Binding-site contacts:
Ligand atom C3 contacts residue ASN165 of chain 1.A at 3.9 Å.
Ligand atom N2 contacts residue ASN165 of chain 1.A at 2.9 Å (h-bond).
Ligand atom O6 contacts residue THR167 of chain 1.A at 3.5 Å.
Ligand atom C1 contacts residue ASN165 of chain 1.A at 1.5 Å.
Ligand atom O5 contacts residue ASN165 of chain 1.A at 2.4 Å (h-bond).
Ligand atom C7 contacts residue ASN165 of chain 1.A at 3.7 Å.
Ligand atom C4 contacts residue ASN165 of chain 1.A at 4.3 Å.
Ligand atom O5 contacts residue THR167 of chain 1.A at 3.7 Å.
Ligand atom C7 contacts residue GLU132 of chain 1.A at 4.2 Å.
Ligand atom O7 contacts residue ASN165 of chain 1.A at 4.0 Å.
Ligand atom C2 contacts residue ASN165 of chain 1.A at 2.5 Å.
Ligand atom O7 contacts residue GLU132 of chain 1.A at 3.4 Å (salt-bridge).
Ligand atom C8 contacts residue ASN165 of chain 1.A at 4.3 Å.
Ligand atom C5 contacts residue ASN165 of chain 1.A at 3.8 Å.
Ligand atom C6 contacts residue THR167 of chain 1.A at 4.2 Å.

The protein below binds the small molecule below.
Small molecule (SMILES): CC(=O)N[C@@H]1[C@@H](O)[C@H](O)[C@@H](CO)O[C@H]1O

Sequence of chain 1.A:
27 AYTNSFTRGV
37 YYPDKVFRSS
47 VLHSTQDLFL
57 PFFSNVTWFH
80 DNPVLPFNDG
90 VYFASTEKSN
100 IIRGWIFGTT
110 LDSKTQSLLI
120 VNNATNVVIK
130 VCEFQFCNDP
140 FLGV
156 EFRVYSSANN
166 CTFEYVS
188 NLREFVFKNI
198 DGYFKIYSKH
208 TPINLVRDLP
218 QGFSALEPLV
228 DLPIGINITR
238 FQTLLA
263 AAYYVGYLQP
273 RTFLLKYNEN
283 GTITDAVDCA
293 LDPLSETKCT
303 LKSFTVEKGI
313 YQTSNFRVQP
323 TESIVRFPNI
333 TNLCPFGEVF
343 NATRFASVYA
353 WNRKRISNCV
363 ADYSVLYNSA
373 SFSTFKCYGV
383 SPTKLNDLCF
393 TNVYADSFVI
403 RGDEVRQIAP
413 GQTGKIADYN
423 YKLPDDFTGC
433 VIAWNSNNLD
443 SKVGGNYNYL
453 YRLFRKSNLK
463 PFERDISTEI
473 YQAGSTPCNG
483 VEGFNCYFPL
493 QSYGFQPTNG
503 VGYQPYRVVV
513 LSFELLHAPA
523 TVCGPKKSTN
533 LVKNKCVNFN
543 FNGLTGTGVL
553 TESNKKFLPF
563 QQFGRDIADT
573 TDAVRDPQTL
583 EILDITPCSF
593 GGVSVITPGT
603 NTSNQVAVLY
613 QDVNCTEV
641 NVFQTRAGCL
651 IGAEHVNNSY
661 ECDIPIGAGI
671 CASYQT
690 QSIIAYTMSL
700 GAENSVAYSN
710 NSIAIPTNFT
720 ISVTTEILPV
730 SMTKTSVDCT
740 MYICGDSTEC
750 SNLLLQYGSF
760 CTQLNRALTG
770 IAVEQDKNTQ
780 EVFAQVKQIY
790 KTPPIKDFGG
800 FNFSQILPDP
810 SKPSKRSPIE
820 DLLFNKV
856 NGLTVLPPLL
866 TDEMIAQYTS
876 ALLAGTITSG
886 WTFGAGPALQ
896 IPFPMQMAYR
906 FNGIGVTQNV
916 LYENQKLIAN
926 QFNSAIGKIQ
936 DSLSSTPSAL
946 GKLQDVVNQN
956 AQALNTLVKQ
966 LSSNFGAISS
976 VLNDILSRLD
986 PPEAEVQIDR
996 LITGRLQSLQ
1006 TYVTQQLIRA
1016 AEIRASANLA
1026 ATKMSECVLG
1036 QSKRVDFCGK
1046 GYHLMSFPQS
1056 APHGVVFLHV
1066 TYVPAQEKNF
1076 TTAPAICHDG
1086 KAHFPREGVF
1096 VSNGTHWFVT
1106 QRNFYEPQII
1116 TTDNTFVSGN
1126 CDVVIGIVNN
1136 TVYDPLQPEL